Binding-site contacts:
Ligand atom C3 contacts residue ILE418 of chain 1.B at 3.8 Å (hydrophobic).
Ligand atom C20 contacts residue ILE367 of chain 1.B at 3.7 Å (hydrophobic).
Ligand atom N15 contacts residue ASP494 of chain 1.B at 3.8 Å.
Ligand atom O4 contacts residue ILE418 of chain 1.B at 2.7 Å (h-bond).
Ligand atom C5 contacts residue PHE417 of chain 1.B at 3.9 Å (hydrophobic).
Ligand atom C1 contacts residue GLN416 of chain 1.B at 3.5 Å.
Ligand atom C14 contacts residue GOL1 of chain 1.F at 3.8 Å.
Ligand atom C19 contacts residue PHE345 of chain 1.B at 3.8 Å (hydrophobic).
Ligand atom C18 contacts residue ILE367 of chain 1.B at 4.0 Å (hydrophobic).
Ligand atom O17 contacts residue GOL1 of chain 1.F at 3.5 Å (h-bond).
Ligand atom C1 contacts residue ILE367 of chain 1.B at 3.5 Å (hydrophobic).
Ligand atom C9 contacts residue ILE493 of chain 1.B at 3.8 Å (hydrophobic).
Ligand atom N7 contacts residue ILE493 of chain 1.B at 3.7 Å.
Ligand atom O4 contacts residue GLN416 of chain 1.B at 3.6 Å.
Ligand atom N12 contacts residue ILE493 of chain 1.B at 3.4 Å.
Ligand atom N11 contacts residue ILE493 of chain 1.B at 3.5 Å.
Ligand atom O17 contacts residue MET415 of chain 1.B at 3.5 Å (h-bond).
Ligand atom C10 contacts residue ILE493 of chain 1.B at 3.9 Å (hydrophobic).
Ligand atom C5 contacts residue SER420 of chain 1.B at 3.9 Å.
Ligand atom C8 contacts residue ILE367 of chain 1.B at 4.0 Å (hydrophobic).
Ligand atom C3 contacts residue TYR403 of chain 1.B at 3.7 Å (hydrophobic).
Ligand atom C8 contacts residue ILE493 of chain 1.B at 3.6 Å (hydrophobic).
Ligand atom C5 contacts residue ILE418 of chain 1.B at 3.3 Å (hydrophobic).
Ligand atom N12 contacts residue ILE367 of chain 1.B at 3.8 Å.
Ligand atom C2 contacts residue GLN416 of chain 1.B at 4.0 Å.
Ligand atom C5 contacts residue LEU483 of chain 1.B at 3.8 Å (hydrophobic).
Ligand atom N15 contacts residue LYS369 of chain 1.B at 3.5 Å (salt-bridge).
Ligand atom C1 contacts residue MET415 of chain 1.B at 3.8 Å (hydrophobic).
Ligand atom C6 contacts residue PHE417 of chain 1.B at 3.9 Å (hydrophobic).
Ligand atom C2 contacts residue TYR403 of chain 1.B at 3.8 Å (hydrophobic).
Ligand atom C3 contacts residue GLN416 of chain 1.B at 3.4 Å.
Ligand atom O17 contacts residue ASP494 of chain 1.B at 3.9 Å.
Ligand atom O17 contacts residue LYS369 of chain 1.B at 2.9 Å (salt-bridge).
Ligand atom O4 contacts residue PHE417 of chain 1.B at 3.6 Å.
Ligand atom C9 contacts residue MET415 of chain 1.B at 3.9 Å (hydrophobic).
Ligand atom C16 contacts residue LYS369 of chain 1.B at 3.4 Å.
Ligand atom C14 contacts residue ASP494 of chain 1.B at 4.0 Å.
Ligand atom C20 contacts residue LYS369 of chain 1.B at 3.7 Å.
Ligand atom N15 contacts residue GOL1 of chain 1.F at 2.8 Å (h-bond).
Ligand atom C16 contacts residue GOL1 of chain 1.F at 3.5 Å.

This small molecule binds to this protein.
Small molecule (SMILES): CC(C)[C@@H]1CNC(=O)c2cc(N3CCOC[C@H]3C)nn21

Sequence of chain 1.B:
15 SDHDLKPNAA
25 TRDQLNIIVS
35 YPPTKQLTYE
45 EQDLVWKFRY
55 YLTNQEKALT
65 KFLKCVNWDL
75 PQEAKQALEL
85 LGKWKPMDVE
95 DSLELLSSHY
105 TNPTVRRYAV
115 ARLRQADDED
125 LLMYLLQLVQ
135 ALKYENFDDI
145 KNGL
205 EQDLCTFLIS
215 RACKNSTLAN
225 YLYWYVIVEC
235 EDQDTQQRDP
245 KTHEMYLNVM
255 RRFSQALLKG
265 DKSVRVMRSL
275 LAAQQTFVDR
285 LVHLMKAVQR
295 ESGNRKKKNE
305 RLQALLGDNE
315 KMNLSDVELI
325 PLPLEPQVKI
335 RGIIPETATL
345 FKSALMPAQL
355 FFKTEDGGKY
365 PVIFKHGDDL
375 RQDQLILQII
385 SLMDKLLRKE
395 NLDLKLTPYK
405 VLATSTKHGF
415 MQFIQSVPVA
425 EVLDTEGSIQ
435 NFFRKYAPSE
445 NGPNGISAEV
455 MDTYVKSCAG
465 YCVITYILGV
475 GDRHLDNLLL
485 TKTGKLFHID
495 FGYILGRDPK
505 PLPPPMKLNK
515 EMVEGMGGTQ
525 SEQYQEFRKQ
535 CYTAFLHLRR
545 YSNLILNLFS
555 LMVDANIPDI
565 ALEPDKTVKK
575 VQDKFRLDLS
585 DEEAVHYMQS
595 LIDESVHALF